This protein binds this small molecule.
Small molecule (SMILES): CC(=O)N[C@@H]1[C@@H](O)[C@H](O)[C@@H](CO)O[C@H]1O

Binding-site contacts:
Ligand atom C4 contacts residue ASN154 of chain 23.E at 4.2 Å.
Ligand atom C1 contacts residue ASN154 of chain 23.E at 1.4 Å.
Ligand atom C1 contacts residue SER156 of chain 23.E at 4.5 Å.
Ligand atom C1 contacts residue SER157 of chain 23.E at 4.2 Å.
Ligand atom N2 contacts residue ASN154 of chain 23.E at 2.9 Å (h-bond).
Ligand atom C5 contacts residue ASN154 of chain 23.E at 3.6 Å.
Ligand atom O5 contacts residue SER157 of chain 23.E at 3.9 Å.
Ligand atom O5 contacts residue ASN154 of chain 23.E at 2.4 Å (h-bond).
Ligand atom C8 contacts residue ASN154 of chain 23.E at 4.0 Å.
Ligand atom C7 contacts residue ASN154 of chain 23.E at 3.6 Å.
Ligand atom C3 contacts residue ASN154 of chain 23.E at 3.8 Å.
Ligand atom C2 contacts residue ASN154 of chain 23.E at 2.5 Å.
Ligand atom O7 contacts residue ASN154 of chain 23.E at 4.0 Å.

Sequence of chain 23.E:
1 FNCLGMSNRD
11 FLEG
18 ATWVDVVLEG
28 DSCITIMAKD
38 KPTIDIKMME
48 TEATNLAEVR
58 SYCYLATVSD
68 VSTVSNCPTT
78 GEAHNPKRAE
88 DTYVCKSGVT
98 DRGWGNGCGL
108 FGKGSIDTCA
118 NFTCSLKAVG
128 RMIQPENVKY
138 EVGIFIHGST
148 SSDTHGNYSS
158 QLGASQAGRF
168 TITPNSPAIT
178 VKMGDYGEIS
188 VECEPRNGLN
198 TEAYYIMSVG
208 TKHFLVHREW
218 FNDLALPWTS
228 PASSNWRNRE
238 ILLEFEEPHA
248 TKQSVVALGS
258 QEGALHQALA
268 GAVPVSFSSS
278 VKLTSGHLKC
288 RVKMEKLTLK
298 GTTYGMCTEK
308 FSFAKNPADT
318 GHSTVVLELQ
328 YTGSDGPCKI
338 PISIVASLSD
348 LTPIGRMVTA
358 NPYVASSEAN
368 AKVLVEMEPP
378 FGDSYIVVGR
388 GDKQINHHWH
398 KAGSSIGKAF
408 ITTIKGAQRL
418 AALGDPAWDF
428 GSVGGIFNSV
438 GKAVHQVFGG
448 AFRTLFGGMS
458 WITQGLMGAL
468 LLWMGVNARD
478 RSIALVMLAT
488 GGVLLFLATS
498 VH